Sequence of chain 1.B:
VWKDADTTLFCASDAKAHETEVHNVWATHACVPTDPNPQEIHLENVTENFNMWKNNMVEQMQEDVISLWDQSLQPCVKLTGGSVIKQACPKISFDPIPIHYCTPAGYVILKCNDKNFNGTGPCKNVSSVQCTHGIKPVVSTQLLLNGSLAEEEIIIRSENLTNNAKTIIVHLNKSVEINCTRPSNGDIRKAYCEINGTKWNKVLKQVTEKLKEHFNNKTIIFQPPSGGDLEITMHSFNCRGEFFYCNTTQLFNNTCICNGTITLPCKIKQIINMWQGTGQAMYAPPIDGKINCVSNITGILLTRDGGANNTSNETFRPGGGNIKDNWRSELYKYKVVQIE

The small molecule below binds the protein below.
Small molecule (SMILES): Cc1nc([C@H](CN)NC(=O)c2ccc(-c3ccc(Cl)c(F)c3)[nH]2)sc1CO

Binding-site contacts:
Ligand atom C20 contacts residue GLU237 of chain 1.B at 3.6 Å.
Ligand atom F27 contacts residue SER140 of chain 1.B at 3.5 Å.
Ligand atom C13 contacts residue MET287 of chain 1.B at 4.0 Å (hydrophobic).
Ligand atom N19 contacts residue GLU237 of chain 1.B at 3.7 Å.
Ligand atom O14 contacts residue MET287 of chain 1.B at 3.4 Å (h-bond).
Ligand atom C23 contacts residue SER242 of chain 1.B at 3.9 Å.
Ligand atom C21 contacts residue THR141 of chain 1.B at 3.9 Å.
Ligand atom C15 contacts residue ASN286 of chain 1.B at 4.0 Å.
Ligand atom C17 contacts residue TRP288 of chain 1.B at 3.8 Å (hydrophobic).
Ligand atom F27 contacts residue PHE243 of chain 1.B at 4.0 Å.
Ligand atom S06 contacts residue GLY290 of chain 1.B at 4.0 Å.
Ligand atom N19 contacts residue TRP288 of chain 1.B at 3.5 Å.
Ligand atom C22 contacts residue SER242 of chain 1.B at 3.4 Å.
Ligand atom CL24 contacts residue PHE249 of chain 1.B at 3.5 Å.
Ligand atom C25 contacts residue GLU237 of chain 1.B at 4.1 Å.
Ligand atom C17 contacts residue GLY334 of chain 1.B at 4.1 Å.
Ligand atom O14 contacts residue ASN286 of chain 1.B at 3.3 Å.
Ligand atom C18 contacts residue TRP288 of chain 1.B at 3.5 Å (hydrophobic).
Ligand atom CL24 contacts residue ASN244 of chain 1.B at 3.9 Å.
Ligand atom C22 contacts residue VAL139 of chain 1.B at 4.0 Å (hydrophobic).
Ligand atom CL24 contacts residue PHE243 of chain 1.B at 3.5 Å.
Ligand atom N11 contacts residue ASP235 of chain 1.B at 2.8 Å (salt-bridge).
Ligand atom C26 contacts residue ASN286 of chain 1.B at 3.2 Å.
Ligand atom C26 contacts residue ILE285 of chain 1.B at 4.1 Å (hydrophobic).
Ligand atom C18 contacts residue GLU237 of chain 1.B at 3.6 Å.
Ligand atom F27 contacts residue SER242 of chain 1.B at 3.3 Å.
Ligand atom C17 contacts residue GLU237 of chain 1.B at 3.9 Å.
Ligand atom C21 contacts residue SER242 of chain 1.B at 3.7 Å.
Ligand atom C26 contacts residue GLU237 of chain 1.B at 3.4 Å.
Ligand atom C10 contacts residue ASP235 of chain 1.B at 3.5 Å.
Ligand atom C20 contacts residue ASN286 of chain 1.B at 4.0 Å.
Ligand atom F27 contacts residue VAL139 of chain 1.B at 3.3 Å.
Ligand atom C16 contacts residue GLY334 of chain 1.B at 3.7 Å.
Ligand atom C18 contacts residue ASN286 of chain 1.B at 3.9 Å.
Ligand atom C25 contacts residue ILE285 of chain 1.B at 4.0 Å (hydrophobic).
Ligand atom N19 contacts residue MET287 of chain 1.B at 3.9 Å.
Ligand atom C15 contacts residue TRP288 of chain 1.B at 3.7 Å (hydrophobic).
Ligand atom C16 contacts residue ILE238 of chain 1.B at 4.0 Å (hydrophobic).
Ligand atom N19 contacts residue ASN286 of chain 1.B at 3.0 Å (h-bond).
Ligand atom C20 contacts residue TRP288 of chain 1.B at 3.8 Å (hydrophobic).